This protein binds this small molecule.
Small molecule (SMILES): CCC[C@H](O)S(=O)(=O)O

Sequence of chain 1.C:
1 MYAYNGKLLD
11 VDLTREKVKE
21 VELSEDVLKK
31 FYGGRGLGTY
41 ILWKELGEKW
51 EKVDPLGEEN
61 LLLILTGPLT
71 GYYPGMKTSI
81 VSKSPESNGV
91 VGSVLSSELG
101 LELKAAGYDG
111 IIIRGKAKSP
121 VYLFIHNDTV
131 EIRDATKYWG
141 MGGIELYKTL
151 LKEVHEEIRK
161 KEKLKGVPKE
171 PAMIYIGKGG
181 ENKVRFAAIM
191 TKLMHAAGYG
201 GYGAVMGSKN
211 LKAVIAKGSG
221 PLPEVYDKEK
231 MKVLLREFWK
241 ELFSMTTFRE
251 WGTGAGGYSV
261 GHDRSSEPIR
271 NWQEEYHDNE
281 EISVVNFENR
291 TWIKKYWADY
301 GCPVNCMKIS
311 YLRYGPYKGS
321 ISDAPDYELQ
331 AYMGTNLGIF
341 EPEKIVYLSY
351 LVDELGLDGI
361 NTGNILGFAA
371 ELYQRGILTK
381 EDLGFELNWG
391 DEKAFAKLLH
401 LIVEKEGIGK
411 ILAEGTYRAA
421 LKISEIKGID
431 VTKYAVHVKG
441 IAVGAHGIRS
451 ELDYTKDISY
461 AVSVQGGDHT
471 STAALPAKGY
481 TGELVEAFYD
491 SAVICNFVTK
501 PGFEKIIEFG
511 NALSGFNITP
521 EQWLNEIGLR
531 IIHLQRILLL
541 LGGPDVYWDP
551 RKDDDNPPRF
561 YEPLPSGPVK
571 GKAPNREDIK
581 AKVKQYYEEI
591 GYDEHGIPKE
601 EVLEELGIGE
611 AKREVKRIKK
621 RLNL

Binding-site contacts:
Ligand atom O07 contacts residue PTE1 of chain 1.Q at 3.8 Å.
Ligand atom C01 contacts residue HIS446 of chain 1.C at 4.2 Å.
Ligand atom O06 contacts residue PTE1 of chain 1.Q at 2.4 Å.
Ligand atom C01 contacts residue THR253 of chain 1.C at 4.1 Å.
Ligand atom C03 contacts residue THR253 of chain 1.C at 4.4 Å.
Ligand atom S04 contacts residue HIS446 of chain 1.C at 4.1 Å.
Ligand atom O09 contacts residue HIS446 of chain 1.C at 3.4 Å (h-bond).
Ligand atom O05 contacts residue GLU328 of chain 1.C at 4.0 Å.
Ligand atom S04 contacts residue PTE1 of chain 1.Q at 2.8 Å.
Ligand atom C01 contacts residue PTE1 of chain 1.Q at 4.0 Å.
Ligand atom O07 contacts residue GLU328 of chain 1.C at 2.6 Å (salt-bridge).
Ligand atom C02 contacts residue TYR327 of chain 1.C at 3.9 Å (hydrophobic).
Ligand atom O07 contacts residue HIS469 of chain 1.C at 3.2 Å (h-bond).
Ligand atom O06 contacts residue TYR327 of chain 1.C at 3.7 Å.
Ligand atom S04 contacts residue HIS469 of chain 1.C at 3.9 Å.
Ligand atom O07 contacts residue HIS446 of chain 1.C at 2.9 Å (h-bond).
Ligand atom O06 contacts residue GLU328 of chain 1.C at 4.0 Å.
Ligand atom C02 contacts residue HIS446 of chain 1.C at 4.3 Å.
Ligand atom O06 contacts residue THR253 of chain 1.C at 3.5 Å.
Ligand atom C08 contacts residue GLY256 of chain 1.C at 4.3 Å.
Ligand atom S04 contacts residue THR253 of chain 1.C at 4.5 Å.
Ligand atom S04 contacts residue TYR327 of chain 1.C at 4.1 Å.
Ligand atom O05 contacts residue HIS469 of chain 1.C at 2.8 Å (h-bond).
Ligand atom O09 contacts residue PTE1 of chain 1.Q at 4.3 Å.
Ligand atom C08 contacts residue THR253 of chain 1.C at 4.3 Å.
Ligand atom O07 contacts residue TYR327 of chain 1.C at 3.3 Å.
Ligand atom C02 contacts residue THR253 of chain 1.C at 3.8 Å.
Ligand atom O05 contacts residue PTE1 of chain 1.Q at 2.4 Å.
Ligand atom S04 contacts residue GLU328 of chain 1.C at 4.0 Å.